Binding-site contacts:
Ligand atom C6 contacts residue ARG77 of chain 7.F at 4.3 Å.
Ligand atom C1 contacts residue ARG77 of chain 7.F at 3.1 Å.
Ligand atom C3 contacts residue ARG77 of chain 7.F at 4.1 Å.
Ligand atom C4 contacts residue TYR72 of chain 7.F at 3.4 Å (hydrophobic).
Ligand atom O1A contacts residue ARG77 of chain 7.F at 3.0 Å (salt-bridge).
Ligand atom O1A contacts residue TYR72 of chain 7.F at 3.1 Å.
Ligand atom O1B contacts residue ARG77 of chain 7.F at 2.5 Å (salt-bridge).
Ligand atom C6 contacts residue TYR72 of chain 7.F at 3.8 Å (hydrophobic).
Ligand atom C1 contacts residue SER89 of chain 7.F at 4.2 Å.
Ligand atom C3 contacts residue GLY78 of chain 7.F at 3.9 Å.
Ligand atom O4 contacts residue GLY78 of chain 7.F at 3.2 Å.
Ligand atom N5 contacts residue TYR72 of chain 7.F at 3.0 Å (h-bond).
Ligand atom O8 contacts residue TYR72 of chain 7.F at 3.9 Å.
Ligand atom C5 contacts residue ASN93 of chain 7.F at 4.1 Å.
Ligand atom O8 contacts residue GLU87 of chain 7.F at 3.9 Å.
Ligand atom C6 contacts residue ASN93 of chain 7.F at 3.1 Å.
Ligand atom C3 contacts residue HIS298 of chain 7.F at 4.1 Å.
Ligand atom O4 contacts residue HIS298 of chain 7.F at 3.0 Å (h-bond).
Ligand atom O4 contacts residue ILE79 of chain 7.F at 3.6 Å (h-bond).
Ligand atom O4 contacts residue ASN80 of chain 7.F at 4.0 Å.
Ligand atom C4 contacts residue GLY78 of chain 7.F at 3.4 Å.
Ligand atom C8 contacts residue ARG77 of chain 7.F at 4.1 Å.
Ligand atom O8 contacts residue ARG77 of chain 7.F at 3.1 Å (salt-bridge).
Ligand atom C1 contacts residue GLY78 of chain 7.F at 4.1 Å.
Ligand atom O6 contacts residue ASN93 of chain 7.F at 3.0 Å (h-bond).
Ligand atom O4 contacts residue THR291 of chain 7.F at 3.4 Å.
Ligand atom C1 contacts residue TYR72 of chain 7.F at 4.0 Å (hydrophobic).
Ligand atom O1A contacts residue SER89 of chain 7.F at 4.1 Å.
Ligand atom C4 contacts residue HIS298 of chain 7.F at 4.0 Å.
Ligand atom C3 contacts residue GLY78 of chain 7.F at 4.1 Å.
Ligand atom O1A contacts residue GLY78 of chain 7.F at 3.7 Å.
Ligand atom C11 contacts residue ASP85 of chain 6.F at 4.2 Å.
Ligand atom C3 contacts residue VAL296 of chain 7.F at 3.7 Å (hydrophobic).
Ligand atom O4 contacts residue TYR72 of chain 7.F at 3.8 Å.
Ligand atom C5 contacts residue TYR72 of chain 7.F at 3.5 Å (hydrophobic).
Ligand atom C2 contacts residue GLY78 of chain 7.F at 4.1 Å.
Ligand atom O1B contacts residue SER89 of chain 7.F at 3.5 Å (h-bond).
Ligand atom C10 contacts residue TYR72 of chain 7.F at 4.1 Å (hydrophobic).
Ligand atom O3 contacts residue VAL296 of chain 7.F at 4.3 Å.
Ligand atom O3 contacts residue GLY78 of chain 7.F at 3.6 Å.

Sequence of chain 6.F:
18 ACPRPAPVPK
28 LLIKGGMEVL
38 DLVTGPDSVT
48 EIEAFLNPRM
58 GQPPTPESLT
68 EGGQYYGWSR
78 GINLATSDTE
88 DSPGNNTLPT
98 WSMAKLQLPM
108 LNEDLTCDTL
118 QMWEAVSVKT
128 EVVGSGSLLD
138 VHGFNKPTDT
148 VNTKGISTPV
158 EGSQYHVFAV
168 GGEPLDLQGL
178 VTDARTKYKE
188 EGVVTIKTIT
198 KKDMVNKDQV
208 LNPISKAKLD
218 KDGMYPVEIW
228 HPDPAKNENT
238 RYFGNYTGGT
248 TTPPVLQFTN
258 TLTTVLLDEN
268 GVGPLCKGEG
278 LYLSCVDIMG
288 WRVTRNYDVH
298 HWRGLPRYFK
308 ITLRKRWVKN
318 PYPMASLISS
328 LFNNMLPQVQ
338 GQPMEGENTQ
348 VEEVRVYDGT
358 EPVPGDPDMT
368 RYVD

Sequence of chain 7.F:
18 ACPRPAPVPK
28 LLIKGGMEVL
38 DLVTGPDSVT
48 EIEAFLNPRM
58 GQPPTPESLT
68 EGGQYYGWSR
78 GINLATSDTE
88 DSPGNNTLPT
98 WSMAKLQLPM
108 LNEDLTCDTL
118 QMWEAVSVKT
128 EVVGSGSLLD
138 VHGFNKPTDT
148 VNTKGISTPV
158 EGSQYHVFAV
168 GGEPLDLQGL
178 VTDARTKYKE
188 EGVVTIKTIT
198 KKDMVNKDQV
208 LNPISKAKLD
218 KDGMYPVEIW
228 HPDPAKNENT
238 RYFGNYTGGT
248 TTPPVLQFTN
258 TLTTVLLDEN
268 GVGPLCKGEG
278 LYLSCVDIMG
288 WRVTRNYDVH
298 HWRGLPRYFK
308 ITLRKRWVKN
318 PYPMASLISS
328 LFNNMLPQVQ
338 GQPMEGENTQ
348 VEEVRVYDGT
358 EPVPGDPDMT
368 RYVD

A small-molecule ligand and the protein it binds are described below.
Small molecule (SMILES): CC(=O)N[C@@H]1[C@@H](O[C@@H]2O[C@H](CO)[C@H](O)[C@H](O[C@]3(C(=O)O)C[C@H](O)[C@@H](NC(C)=O)[C@H]([C@H](O)[C@H](O)CO)O3)[C@H]2O)[C@H](O)[C@@H](CO[C@]2(C(=O)O)C[C@H](O)[C@@H](NC(C)=O)[C@H]([C@H](O)[C@H](O)CO)O2)O[C@H]1O